A protein and the small-molecule ligand that binds it are described below.
Small molecule (SMILES): CC(=O)N[C@@H]1[C@@H](O)[C@H](O)[C@@H](CO)O[C@H]1O

Binding-site contacts:
Ligand atom C5 contacts residue LEU927 of chain 1.A at 4.1 Å (hydrophobic).
Ligand atom C3 contacts residue ASN722 of chain 1.A at 3.8 Å.
Ligand atom O7 contacts residue GLN1076 of chain 1.A at 3.6 Å.
Ligand atom C5 contacts residue ASN722 of chain 1.A at 3.7 Å.
Ligand atom C7 contacts residue ASN722 of chain 1.A at 3.4 Å.
Ligand atom C2 contacts residue ASN722 of chain 1.A at 2.5 Å.
Ligand atom O5 contacts residue ASN722 of chain 1.A at 2.4 Å (h-bond).
Ligand atom O6 contacts residue GLN931 of chain 1.A at 4.0 Å.
Ligand atom C1 contacts residue ASN722 of chain 1.A at 1.4 Å.
Ligand atom C4 contacts residue ASN722 of chain 1.A at 4.2 Å.
Ligand atom C8 contacts residue ASN722 of chain 1.A at 4.5 Å.
Ligand atom C6 contacts residue LEU927 of chain 1.A at 4.4 Å (hydrophobic).
Ligand atom O4 contacts residue LEU927 of chain 1.A at 4.2 Å.
Ligand atom N2 contacts residue ASN722 of chain 1.A at 2.9 Å (h-bond).
Ligand atom O7 contacts residue ASN722 of chain 1.A at 3.4 Å (h-bond).

Sequence of chain 1.A:
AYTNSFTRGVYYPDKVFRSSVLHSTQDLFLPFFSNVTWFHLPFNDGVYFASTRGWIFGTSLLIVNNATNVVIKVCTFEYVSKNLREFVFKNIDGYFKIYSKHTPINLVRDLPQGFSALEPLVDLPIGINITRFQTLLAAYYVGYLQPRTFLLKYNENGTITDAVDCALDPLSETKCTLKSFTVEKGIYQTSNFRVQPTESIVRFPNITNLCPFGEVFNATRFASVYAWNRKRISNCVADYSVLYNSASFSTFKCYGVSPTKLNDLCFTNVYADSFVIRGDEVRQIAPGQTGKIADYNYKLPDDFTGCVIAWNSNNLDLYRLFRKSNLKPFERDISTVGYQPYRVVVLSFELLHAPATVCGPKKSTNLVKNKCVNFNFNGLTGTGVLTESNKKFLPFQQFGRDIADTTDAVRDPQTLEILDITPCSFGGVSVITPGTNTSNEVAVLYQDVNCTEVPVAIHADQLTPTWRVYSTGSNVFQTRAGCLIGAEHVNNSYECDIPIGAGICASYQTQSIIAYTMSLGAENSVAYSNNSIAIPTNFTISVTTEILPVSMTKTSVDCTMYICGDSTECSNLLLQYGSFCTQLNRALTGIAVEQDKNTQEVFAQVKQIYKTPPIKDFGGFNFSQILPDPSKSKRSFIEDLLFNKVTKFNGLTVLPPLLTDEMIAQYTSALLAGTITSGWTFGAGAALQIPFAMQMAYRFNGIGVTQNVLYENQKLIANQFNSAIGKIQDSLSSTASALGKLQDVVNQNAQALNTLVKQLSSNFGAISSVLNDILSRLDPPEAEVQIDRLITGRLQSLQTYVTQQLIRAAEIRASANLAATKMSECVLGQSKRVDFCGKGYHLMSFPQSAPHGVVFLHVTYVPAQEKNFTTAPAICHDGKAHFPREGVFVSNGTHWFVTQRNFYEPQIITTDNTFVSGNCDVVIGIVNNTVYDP